Binding-site contacts:
Ligand atom N25 contacts residue GLU119 of chain 1.A at 2.7 Å (salt-bridge).
Ligand atom O22 contacts residue LEU50 of chain 1.A at 3.7 Å.
Ligand atom C04 contacts residue VAL71 of chain 1.A at 3.7 Å (hydrophobic).
Ligand atom C20 contacts residue LYS73 of chain 1.A at 3.8 Å.
Ligand atom O28 contacts residue ASP180 of chain 1.A at 3.4 Å.
Ligand atom O27 contacts residue GLU86 of chain 1.A at 2.4 Å (salt-bridge).
Ligand atom C23 contacts residue VAL121 of chain 1.A at 3.5 Å (hydrophobic).
Ligand atom N25 contacts residue VAL121 of chain 1.A at 3.2 Å (h-bond).
Ligand atom N25 contacts residue VAL71 of chain 1.A at 3.7 Å.
Ligand atom O28 contacts residue PHE118 of chain 1.A at 3.7 Å.
Ligand atom N09 contacts residue LEU50 of chain 1.A at 3.8 Å.
Ligand atom C17 contacts residue ILE179 of chain 1.A at 3.5 Å (hydrophobic).
Ligand atom C26 contacts residue LYS73 of chain 1.A at 3.5 Å.
Ligand atom C14 contacts residue LEU50 of chain 1.A at 3.6 Å (hydrophobic).
Ligand atom C21 contacts residue ASP180 of chain 1.A at 3.3 Å.
Ligand atom C26 contacts residue PHE118 of chain 1.A at 3.6 Å (hydrophobic).
Ligand atom O24 contacts residue VAL121 of chain 1.A at 2.9 Å (h-bond).
Ligand atom C04 contacts residue MET168 of chain 1.A at 3.3 Å (hydrophobic).
Ligand atom O24 contacts residue MET168 of chain 1.A at 3.3 Å.
Ligand atom C19 contacts residue ASP180 of chain 1.A at 3.5 Å.
Ligand atom C19 contacts residue PHE118 of chain 1.A at 3.5 Å (hydrophobic).
Ligand atom C21 contacts residue PHE118 of chain 1.A at 3.6 Å (hydrophobic).
Ligand atom O28 contacts residue TRP181 of chain 1.A at 2.8 Å (h-bond).
Ligand atom O27 contacts residue LYS73 of chain 1.A at 2.2 Å (salt-bridge).
Ligand atom N02 contacts residue MET168 of chain 1.A at 3.8 Å.
Ligand atom C15 contacts residue GLY51 of chain 1.A at 3.8 Å.
Ligand atom C23 contacts residue MET168 of chain 1.A at 3.5 Å (hydrophobic).
Ligand atom O28 contacts residue GLU86 of chain 1.A at 2.8 Å (salt-bridge).
Ligand atom N25 contacts residue HIS120 of chain 1.A at 3.7 Å.
Ligand atom C26 contacts residue GLU86 of chain 1.A at 2.9 Å.
Ligand atom O27 contacts residue TRP181 of chain 1.A at 3.8 Å.
Ligand atom C19 contacts residue ILE179 of chain 1.A at 3.8 Å (hydrophobic).
Ligand atom C08 contacts residue LEU50 of chain 1.A at 3.6 Å (hydrophobic).
Ligand atom O24 contacts residue VAL71 of chain 1.A at 3.5 Å.
Ligand atom C26 contacts residue TRP181 of chain 1.A at 3.4 Å (hydrophobic).
Ligand atom C23 contacts residue VAL71 of chain 1.A at 3.4 Å (hydrophobic).
Ligand atom N09 contacts residue MET168 of chain 1.A at 3.4 Å.
Ligand atom C06 contacts residue MET168 of chain 1.A at 3.6 Å (hydrophobic).
Ligand atom O27 contacts residue ASP180 of chain 1.A at 3.7 Å.
Ligand atom C26 contacts residue ASP180 of chain 1.A at 3.3 Å.

The protein below binds the small molecule below.
Small molecule (SMILES): NC(=O)c1nc(-c2ccc(C(=O)O)cc2)nc2c1[nH]c(=O)n2-c1ccccc1

Sequence of chain 1.A:
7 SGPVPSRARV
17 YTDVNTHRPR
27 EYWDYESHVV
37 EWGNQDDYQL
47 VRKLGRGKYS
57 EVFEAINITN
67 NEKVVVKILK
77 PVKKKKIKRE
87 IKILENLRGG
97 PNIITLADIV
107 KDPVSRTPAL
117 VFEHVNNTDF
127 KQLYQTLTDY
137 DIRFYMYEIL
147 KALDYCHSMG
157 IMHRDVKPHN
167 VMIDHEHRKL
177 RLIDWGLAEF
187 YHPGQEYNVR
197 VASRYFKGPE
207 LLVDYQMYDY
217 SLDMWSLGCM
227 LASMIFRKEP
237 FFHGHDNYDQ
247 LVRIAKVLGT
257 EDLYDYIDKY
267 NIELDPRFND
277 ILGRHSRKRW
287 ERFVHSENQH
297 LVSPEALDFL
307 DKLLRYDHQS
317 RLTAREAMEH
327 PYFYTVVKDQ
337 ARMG